Binding-site contacts:
Ligand atom C3 contacts residue ASN676 of chain 1.G at 3.9 Å.
Ligand atom C5 contacts residue ASN676 of chain 1.G at 3.8 Å.
Ligand atom C7 contacts residue HIS674 of chain 1.G at 4.2 Å.
Ligand atom C8 contacts residue ASN676 of chain 1.G at 3.8 Å.
Ligand atom N2 contacts residue ASN676 of chain 1.G at 3.0 Å (h-bond).
Ligand atom O5 contacts residue ASN676 of chain 1.G at 2.4 Å (h-bond).
Ligand atom C8 contacts residue VAL675 of chain 1.G at 4.2 Å (hydrophobic).
Ligand atom C2 contacts residue ASN676 of chain 1.G at 2.5 Å.
Ligand atom O7 contacts residue ASN676 of chain 1.G at 3.2 Å (h-bond).
Ligand atom C8 contacts residue HIS674 of chain 1.G at 3.1 Å.
Ligand atom C1 contacts residue ASN676 of chain 1.G at 1.5 Å.
Ligand atom O7 contacts residue HIS674 of chain 1.G at 4.3 Å.
Ligand atom C4 contacts residue ASN676 of chain 1.G at 4.3 Å.
Ligand atom C7 contacts residue ASN676 of chain 1.G at 3.3 Å.

Sequence of chain 1.G:
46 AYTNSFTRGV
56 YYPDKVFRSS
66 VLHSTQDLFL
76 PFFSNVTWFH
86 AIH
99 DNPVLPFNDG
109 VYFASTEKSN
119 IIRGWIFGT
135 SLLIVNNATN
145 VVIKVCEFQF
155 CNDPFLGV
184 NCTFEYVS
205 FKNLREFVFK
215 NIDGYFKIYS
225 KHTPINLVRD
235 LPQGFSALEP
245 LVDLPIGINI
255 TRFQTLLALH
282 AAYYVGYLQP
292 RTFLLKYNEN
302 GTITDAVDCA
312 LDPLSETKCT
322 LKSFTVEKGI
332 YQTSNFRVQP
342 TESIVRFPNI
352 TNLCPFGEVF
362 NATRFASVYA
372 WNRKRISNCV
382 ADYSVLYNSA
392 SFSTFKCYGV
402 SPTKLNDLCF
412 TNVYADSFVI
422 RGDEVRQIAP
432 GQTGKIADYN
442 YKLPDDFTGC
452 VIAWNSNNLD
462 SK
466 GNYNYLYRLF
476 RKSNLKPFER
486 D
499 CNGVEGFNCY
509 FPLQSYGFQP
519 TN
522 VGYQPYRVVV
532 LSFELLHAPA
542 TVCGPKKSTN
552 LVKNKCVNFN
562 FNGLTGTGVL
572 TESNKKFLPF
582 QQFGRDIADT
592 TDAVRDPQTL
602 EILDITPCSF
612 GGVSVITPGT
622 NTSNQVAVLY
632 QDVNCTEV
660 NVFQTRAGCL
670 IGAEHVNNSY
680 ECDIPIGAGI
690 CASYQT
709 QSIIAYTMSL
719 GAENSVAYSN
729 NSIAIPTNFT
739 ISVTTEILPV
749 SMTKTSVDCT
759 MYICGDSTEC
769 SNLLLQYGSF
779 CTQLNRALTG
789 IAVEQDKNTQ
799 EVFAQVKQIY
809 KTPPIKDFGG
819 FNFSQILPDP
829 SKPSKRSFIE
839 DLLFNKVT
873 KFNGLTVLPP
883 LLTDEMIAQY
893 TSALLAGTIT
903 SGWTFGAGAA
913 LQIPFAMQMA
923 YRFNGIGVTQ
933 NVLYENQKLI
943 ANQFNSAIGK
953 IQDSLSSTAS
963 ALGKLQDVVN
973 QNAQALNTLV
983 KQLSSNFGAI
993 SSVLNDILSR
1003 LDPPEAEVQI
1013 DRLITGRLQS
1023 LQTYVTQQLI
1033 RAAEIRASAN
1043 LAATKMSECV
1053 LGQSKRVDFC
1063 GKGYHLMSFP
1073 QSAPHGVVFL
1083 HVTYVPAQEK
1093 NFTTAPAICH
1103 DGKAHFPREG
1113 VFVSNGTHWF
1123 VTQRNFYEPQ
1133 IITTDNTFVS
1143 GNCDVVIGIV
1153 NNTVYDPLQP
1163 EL

This protein binds this small molecule.
Small molecule (SMILES): CC(=O)N[C@@H]1[C@@H](O)[C@H](O)[C@@H](CO)O[C@H]1O